Binding-site contacts:
Ligand atom C5 contacts residue ASN799 of chain 1.B at 3.6 Å.
Ligand atom C2 contacts residue SER801 of chain 1.B at 4.4 Å.
Ligand atom C4 contacts residue ASN799 of chain 1.B at 4.2 Å.
Ligand atom C1 contacts residue ASN799 of chain 1.B at 1.4 Å.
Ligand atom O7 contacts residue ASN799 of chain 1.B at 4.4 Å.
Ligand atom N2 contacts residue SER801 of chain 1.B at 4.5 Å.
Ligand atom O6 contacts residue GLN802 of chain 1.B at 2.3 Å (h-bond).
Ligand atom C3 contacts residue ASN799 of chain 1.B at 3.8 Å.
Ligand atom C5 contacts residue GLN802 of chain 1.B at 4.3 Å.
Ligand atom O5 contacts residue SER801 of chain 1.B at 4.1 Å.
Ligand atom C2 contacts residue ASN799 of chain 1.B at 2.5 Å.
Ligand atom O6 contacts residue SER801 of chain 1.B at 4.3 Å.
Ligand atom C1 contacts residue SER801 of chain 1.B at 3.5 Å.
Ligand atom N2 contacts residue ASN799 of chain 1.B at 2.9 Å (h-bond).
Ligand atom C6 contacts residue GLN802 of chain 1.B at 3.6 Å.
Ligand atom C7 contacts residue ASN799 of chain 1.B at 3.9 Å.
Ligand atom O5 contacts residue ASN799 of chain 1.B at 2.3 Å (h-bond).
Ligand atom C3 contacts residue SER801 of chain 1.B at 4.5 Å.
Ligand atom C5 contacts residue SER801 of chain 1.B at 4.1 Å.

Sequence of chain 1.B:
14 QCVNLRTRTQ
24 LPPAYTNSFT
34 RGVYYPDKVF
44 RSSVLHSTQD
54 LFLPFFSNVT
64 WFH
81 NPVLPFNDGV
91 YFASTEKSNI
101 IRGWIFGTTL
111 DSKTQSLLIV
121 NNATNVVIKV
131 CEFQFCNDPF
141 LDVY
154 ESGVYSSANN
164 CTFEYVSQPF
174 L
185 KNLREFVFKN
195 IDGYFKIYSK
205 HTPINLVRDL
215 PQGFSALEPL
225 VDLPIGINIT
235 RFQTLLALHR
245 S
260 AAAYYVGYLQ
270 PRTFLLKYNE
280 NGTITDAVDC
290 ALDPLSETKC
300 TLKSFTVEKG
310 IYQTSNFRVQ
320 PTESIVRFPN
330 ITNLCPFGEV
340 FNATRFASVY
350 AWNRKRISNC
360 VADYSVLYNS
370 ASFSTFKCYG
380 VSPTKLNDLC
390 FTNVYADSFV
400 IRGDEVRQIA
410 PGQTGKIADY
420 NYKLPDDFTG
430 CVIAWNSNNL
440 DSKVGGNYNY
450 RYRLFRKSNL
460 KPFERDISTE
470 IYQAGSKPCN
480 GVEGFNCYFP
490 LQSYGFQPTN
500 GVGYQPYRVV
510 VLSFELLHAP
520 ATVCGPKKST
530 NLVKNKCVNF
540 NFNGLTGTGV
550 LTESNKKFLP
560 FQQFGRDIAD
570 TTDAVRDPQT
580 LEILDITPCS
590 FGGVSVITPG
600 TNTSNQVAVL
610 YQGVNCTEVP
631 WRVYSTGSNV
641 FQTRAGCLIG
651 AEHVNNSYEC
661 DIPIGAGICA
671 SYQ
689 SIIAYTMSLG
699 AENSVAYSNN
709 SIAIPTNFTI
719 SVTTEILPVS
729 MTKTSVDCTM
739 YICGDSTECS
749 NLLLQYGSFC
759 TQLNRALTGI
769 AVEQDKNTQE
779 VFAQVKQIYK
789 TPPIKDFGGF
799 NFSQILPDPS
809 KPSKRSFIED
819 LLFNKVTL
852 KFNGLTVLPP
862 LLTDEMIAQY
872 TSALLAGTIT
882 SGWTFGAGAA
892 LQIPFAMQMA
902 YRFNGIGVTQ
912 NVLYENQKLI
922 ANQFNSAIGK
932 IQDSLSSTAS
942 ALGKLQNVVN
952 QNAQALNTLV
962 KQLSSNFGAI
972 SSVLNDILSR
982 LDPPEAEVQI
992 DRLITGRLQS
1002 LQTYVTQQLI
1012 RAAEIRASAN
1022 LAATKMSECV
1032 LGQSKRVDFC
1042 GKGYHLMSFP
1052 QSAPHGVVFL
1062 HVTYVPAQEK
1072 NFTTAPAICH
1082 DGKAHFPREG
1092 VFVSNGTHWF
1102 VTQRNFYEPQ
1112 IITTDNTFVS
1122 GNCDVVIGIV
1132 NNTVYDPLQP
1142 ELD

A small-molecule ligand and the protein it binds are described below.
Small molecule (SMILES): CC(=O)N[C@H]1[C@H](O[C@H]2[C@H](O)[C@@H](NC(C)=O)CO[C@@H]2CO)O[C@H](CO)[C@@H](O)[C@@H]1O